Sequence of chain 46.BA:
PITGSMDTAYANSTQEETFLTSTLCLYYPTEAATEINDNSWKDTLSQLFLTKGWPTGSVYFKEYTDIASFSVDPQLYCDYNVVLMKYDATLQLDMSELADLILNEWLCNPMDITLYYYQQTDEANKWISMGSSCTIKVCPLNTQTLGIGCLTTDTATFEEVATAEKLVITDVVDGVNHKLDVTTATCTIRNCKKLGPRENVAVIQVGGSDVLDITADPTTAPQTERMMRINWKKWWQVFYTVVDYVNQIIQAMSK

This protein binds this small molecule.
Small molecule (SMILES): CC(=O)N[C@H]1[C@H](O[C@H]2[C@H](O)[C@@H](NC(C)=O)CO[C@@H]2CO)O[C@H](CO)[C@@H](O)[C@@H]1O

Binding-site contacts:
Ligand atom C7 contacts residue ASN19 of chain 46.BA at 3.8 Å.
Ligand atom C5 contacts residue ASN19 of chain 46.BA at 3.5 Å.
Ligand atom O5 contacts residue ASN19 of chain 46.BA at 2.5 Å (h-bond).
Ligand atom C3 contacts residue ASN19 of chain 46.BA at 4.0 Å.
Ligand atom C4 contacts residue ASN19 of chain 46.BA at 4.4 Å.
Ligand atom C8 contacts residue TYR17 of chain 46.BA at 4.4 Å (hydrophobic).
Ligand atom N2 contacts residue ASN19 of chain 46.BA at 3.2 Å (h-bond).
Ligand atom C1 contacts residue ASN19 of chain 46.BA at 1.6 Å.
Ligand atom C2 contacts residue ASN19 of chain 46.BA at 2.9 Å.
Ligand atom O7 contacts residue ASN19 of chain 46.BA at 4.2 Å.